Binding-site contacts:
Ligand atom C1 contacts residue NVK1 of chain 1.D at 3.8 Å.
Ligand atom C12 contacts residue NVK1 of chain 1.D at 3.9 Å.
Ligand atom N2 contacts residue PRO99 of chain 1.A at 3.9 Å.
Ligand atom C13 contacts residue PRO99 of chain 1.A at 3.8 Å (hydrophobic).
Ligand atom C3 contacts residue NVK1 of chain 1.D at 3.9 Å.
Ligand atom C3 contacts residue GLN155 of chain 1.A at 3.8 Å.
Ligand atom N5 contacts residue NVK1 of chain 1.D at 3.5 Å (h-bond).
Ligand atom C16 contacts residue CYS75 of chain 1.A at 4.0 Å (hydrophobic).
Ligand atom N2 contacts residue GLN102 of chain 1.A at 3.4 Å.
Ligand atom C11 contacts residue NVK1 of chain 1.D at 3.6 Å.
Ligand atom N1 contacts residue NVK1 of chain 1.D at 3.8 Å.
Ligand atom C16 contacts residue ALA78 of chain 1.A at 3.9 Å (hydrophobic).
Ligand atom C4 contacts residue NVK1 of chain 1.D at 3.9 Å.
Ligand atom N3 contacts residue PRO99 of chain 1.A at 3.8 Å.
Ligand atom C1 contacts residue MET152 of chain 1.A at 3.6 Å (hydrophobic).
Ligand atom C1 contacts residue PHE195 of chain 1.A at 3.8 Å (hydrophobic).
Ligand atom C7 contacts residue GLN155 of chain 1.A at 3.6 Å.
Ligand atom C17 contacts residue NVK1 of chain 1.D at 3.4 Å.
Ligand atom C6 contacts residue NVK1 of chain 1.D at 3.9 Å.
Ligand atom N3 contacts residue GLN102 of chain 1.A at 3.6 Å.
Ligand atom C1 contacts residue THR199 of chain 1.A at 3.1 Å.
Ligand atom C14 contacts residue PRO99 of chain 1.A at 3.6 Å (hydrophobic).
Ligand atom C5 contacts residue NVK1 of chain 1.D at 3.9 Å.
Ligand atom C16 contacts residue NVK1 of chain 1.D at 3.4 Å.
Ligand atom C6 contacts residue ALA103 of chain 1.A at 3.9 Å (hydrophobic).
Ligand atom C10 contacts residue PRO99 of chain 1.A at 3.6 Å (hydrophobic).
Ligand atom N5 contacts residue GLN102 of chain 1.A at 3.7 Å.
Ligand atom C2 contacts residue NVK1 of chain 1.D at 3.9 Å.
Ligand atom C2 contacts residue MET152 of chain 1.A at 3.8 Å (hydrophobic).
Ligand atom C17 contacts residue TYR324 of chain 1.A at 3.7 Å (hydrophobic).
Ligand atom C14 contacts residue MET159 of chain 1.A at 3.9 Å (hydrophobic).
Ligand atom C10 contacts residue NVK1 of chain 1.D at 3.9 Å.
Ligand atom C13 contacts residue MET159 of chain 1.A at 3.8 Å (hydrophobic).
Ligand atom O1 contacts residue NVK1 of chain 1.D at 3.9 Å.
Ligand atom C8 contacts residue GLN155 of chain 1.A at 3.0 Å.
Ligand atom C5 contacts residue ALA103 of chain 1.A at 3.5 Å (hydrophobic).
Ligand atom C16 contacts residue ILE98 of chain 1.A at 3.9 Å (hydrophobic).
Ligand atom N3 contacts residue NVK1 of chain 1.D at 3.8 Å.
Ligand atom C4 contacts residue ALA103 of chain 1.A at 3.7 Å (hydrophobic).
Ligand atom C15 contacts residue TRP88 of chain 1.A at 3.9 Å (hydrophobic).

Sequence of chain 1.A:
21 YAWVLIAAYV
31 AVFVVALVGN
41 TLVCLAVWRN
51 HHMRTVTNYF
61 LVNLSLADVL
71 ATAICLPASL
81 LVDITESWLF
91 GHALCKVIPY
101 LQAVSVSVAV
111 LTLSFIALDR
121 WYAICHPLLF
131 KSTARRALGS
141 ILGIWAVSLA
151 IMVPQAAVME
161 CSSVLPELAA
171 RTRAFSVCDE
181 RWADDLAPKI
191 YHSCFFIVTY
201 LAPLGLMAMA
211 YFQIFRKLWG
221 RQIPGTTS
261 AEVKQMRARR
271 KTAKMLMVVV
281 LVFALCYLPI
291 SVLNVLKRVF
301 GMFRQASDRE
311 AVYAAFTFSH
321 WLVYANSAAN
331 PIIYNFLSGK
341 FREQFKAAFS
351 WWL

This small molecule binds to this protein.
Small molecule (SMILES): Cc1nc2ccc(NC(=O)Nc3ccnc4cccnc34)cc2o1